Sequence of chain 1.B:
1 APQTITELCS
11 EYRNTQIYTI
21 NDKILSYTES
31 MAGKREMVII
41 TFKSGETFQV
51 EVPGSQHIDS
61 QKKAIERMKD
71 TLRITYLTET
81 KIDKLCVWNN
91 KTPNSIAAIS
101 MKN

The small molecule below binds the protein below.
Small molecule (SMILES): OC[C@H]1O[C@@H](O[C@H]2[C@H](O)[C@@H](O)[C@H](O)O[C@@H]2CO)[C@H](O)[C@@H](O)[C@H]1O

Binding-site contacts:
Ligand atom C1 contacts residue GLN56 of chain 1.B at 4.2 Å.
Ligand atom C4 contacts residue LYS91 of chain 1.B at 3.8 Å.
Ligand atom O6 contacts residue HIS57 of chain 1.B at 3.8 Å.
Ligand atom C3 contacts residue LYS91 of chain 1.B at 3.6 Å.
Ligand atom O2 contacts residue LYS91 of chain 1.B at 4.2 Å.
Ligand atom C6 contacts residue HIS57 of chain 1.B at 3.6 Å.
Ligand atom C2 contacts residue GLN56 of chain 1.B at 4.5 Å.
Ligand atom O3 contacts residue ASN90 of chain 1.B at 2.7 Å (h-bond).
Ligand atom C3 contacts residue GLU51 of chain 1.B at 4.2 Å.
Ligand atom O6 contacts residue GLN61 of chain 1.B at 2.9 Å (h-bond).
Ligand atom C4 contacts residue GLN56 of chain 1.B at 4.3 Å.
Ligand atom O4 contacts residue GLU51 of chain 1.B at 2.6 Å (salt-bridge).
Ligand atom O3 contacts residue TRP88 of chain 1.B at 3.5 Å.
Ligand atom O2 contacts residue ASN90 of chain 1.B at 2.8 Å (h-bond).
Ligand atom O6 contacts residue GLN56 of chain 1.B at 3.1 Å (h-bond).
Ligand atom C5 contacts residue TRP88 of chain 1.B at 3.6 Å (hydrophobic).
Ligand atom C3 contacts residue GLN56 of chain 1.B at 3.6 Å.
Ligand atom C6 contacts residue TRP88 of chain 1.B at 3.5 Å (hydrophobic).
Ligand atom C4 contacts residue TRP88 of chain 1.B at 3.6 Å (hydrophobic).
Ligand atom O6 contacts residue TRP88 of chain 1.B at 3.7 Å.
Ligand atom O6 contacts residue ARG13 of chain 1.B at 3.5 Å (salt-bridge).
Ligand atom C6 contacts residue ARG13 of chain 1.B at 4.3 Å.
Ligand atom C6 contacts residue GLN56 of chain 1.B at 3.6 Å.
Ligand atom C4 contacts residue GLU51 of chain 1.B at 3.3 Å.
Ligand atom C2 contacts residue LYS91 of chain 1.B at 3.7 Å.
Ligand atom C2 contacts residue GLN56 of chain 1.B at 4.5 Å.
Ligand atom C3 contacts residue TRP88 of chain 1.B at 3.6 Å (hydrophobic).
Ligand atom O3 contacts residue GLU51 of chain 1.B at 4.0 Å.
Ligand atom O4 contacts residue GLN56 of chain 1.B at 4.0 Å.
Ligand atom O4 contacts residue GLN56 of chain 1.B at 3.2 Å.
Ligand atom C5 contacts residue GLN56 of chain 1.B at 4.2 Å.
Ligand atom C5 contacts residue GLU51 of chain 1.B at 4.4 Å.
Ligand atom O4 contacts residue LYS91 of chain 1.B at 3.0 Å (salt-bridge).
Ligand atom O3 contacts residue LYS91 of chain 1.B at 3.0 Å (salt-bridge).
Ligand atom C6 contacts residue GLN61 of chain 1.B at 3.8 Å.
Ligand atom C2 contacts residue ASN90 of chain 1.B at 3.8 Å.
Ligand atom C3 contacts residue ASN90 of chain 1.B at 3.7 Å.
Ligand atom O5 contacts residue GLN56 of chain 1.B at 3.5 Å (h-bond).
Ligand atom O3 contacts residue GLN56 of chain 1.B at 3.3 Å (h-bond).
Ligand atom O2 contacts residue GLN56 of chain 1.B at 4.0 Å.